Sequence of chain 1.A:
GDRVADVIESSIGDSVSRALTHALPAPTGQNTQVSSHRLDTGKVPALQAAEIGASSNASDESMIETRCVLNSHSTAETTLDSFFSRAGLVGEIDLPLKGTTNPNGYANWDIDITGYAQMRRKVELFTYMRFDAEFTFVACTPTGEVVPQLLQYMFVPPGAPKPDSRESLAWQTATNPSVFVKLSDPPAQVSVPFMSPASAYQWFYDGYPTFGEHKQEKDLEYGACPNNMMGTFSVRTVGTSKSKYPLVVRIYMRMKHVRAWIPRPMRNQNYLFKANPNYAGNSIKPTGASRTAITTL

A protein and the small-molecule ligand that binds it are described below.
Small molecule (SMILES): Cc1cccc(-c2ccc(OCCCCCN3CCN(c4ccncc4)C3=O)cc2)c1

Binding-site contacts:
Ligand atom CAZ contacts residue MET195 of chain 1.A at 3.9 Å (hydrophobic).
Ligand atom CAM contacts residue ILE24 of chain 1.C at 3.7 Å (hydrophobic).
Ligand atom CAA contacts residue ILE24 of chain 1.C at 3.8 Å (hydrophobic).
Ligand atom CAU contacts residue TRP203 of chain 1.A at 3.7 Å (hydrophobic).
Ligand atom CAG contacts residue PHE137 of chain 1.A at 3.7 Å (hydrophobic).
Ligand atom CAH contacts residue ASN228 of chain 1.A at 3.2 Å.
Ligand atom CAI contacts residue THR114 of chain 1.A at 3.8 Å.
Ligand atom CAY contacts residue PHE155 of chain 1.A at 3.8 Å (hydrophobic).
Ligand atom CAL contacts residue ILE111 of chain 1.A at 3.6 Å (hydrophobic).
Ligand atom CAT contacts residue TYR201 of chain 1.A at 3.5 Å (hydrophobic).
Ligand atom OAB contacts residue ASP112 of chain 1.A at 3.5 Å.
Ligand atom CAK contacts residue VAL192 of chain 1.A at 3.1 Å (hydrophobic).
Ligand atom CAX contacts residue TRP203 of chain 1.A at 3.6 Å (hydrophobic).
Ligand atom CAH contacts residue TRP203 of chain 1.A at 3.5 Å (hydrophobic).
Ligand atom OAB contacts residue ILE113 of chain 1.A at 3.2 Å (h-bond).
Ligand atom CBC contacts residue ASN228 of chain 1.A at 3.9 Å.
Ligand atom CAG contacts residue PHE233 of chain 1.A at 3.2 Å (hydrophobic).
Ligand atom NBE contacts residue TRP203 of chain 1.A at 3.2 Å.
Ligand atom CAI contacts residue TRP203 of chain 1.A at 3.6 Å (hydrophobic).
Ligand atom CAI contacts residue ASP112 of chain 1.A at 3.5 Å.
Ligand atom CAD contacts residue ASN228 of chain 1.A at 3.5 Å.
Ligand atom OAW contacts residue ILE111 of chain 1.A at 3.6 Å.
Ligand atom CAN contacts residue PHE155 of chain 1.A at 3.6 Å (hydrophobic).
Ligand atom CAH contacts residue GLN202 of chain 1.A at 3.7 Å.
Ligand atom NBE contacts residue ASN228 of chain 1.A at 3.9 Å.
Ligand atom CAP contacts residue ILE111 of chain 1.A at 3.8 Å (hydrophobic).
Ligand atom CAA contacts residue PRO177 of chain 1.A at 3.8 Å (hydrophobic).
Ligand atom CAD contacts residue GLN202 of chain 1.A at 3.5 Å.
Ligand atom CAC contacts residue PHE137 of chain 1.A at 3.8 Å (hydrophobic).
Ligand atom CAU contacts residue TYR201 of chain 1.A at 3.8 Å (hydrophobic).
Ligand atom CAC contacts residue PHE233 of chain 1.A at 3.1 Å (hydrophobic).
Ligand atom CAR contacts residue PHE135 of chain 1.A at 3.4 Å (hydrophobic).
Ligand atom CAJ contacts residue ILE111 of chain 1.A at 3.3 Å (hydrophobic).
Ligand atom CBC contacts residue TRP203 of chain 1.A at 3.2 Å (hydrophobic).
Ligand atom CAE contacts residue ASP112 of chain 1.A at 3.7 Å.
Ligand atom CAK contacts residue MET195 of chain 1.A at 3.6 Å (hydrophobic).
Ligand atom OAW contacts residue MET195 of chain 1.A at 3.5 Å.
Ligand atom CAM contacts residue VAL192 of chain 1.A at 3.3 Å (hydrophobic).
Ligand atom CAU contacts residue ASN228 of chain 1.A at 3.6 Å.
Ligand atom CAE contacts residue THR114 of chain 1.A at 3.5 Å.

Sequence of chain 2.C:
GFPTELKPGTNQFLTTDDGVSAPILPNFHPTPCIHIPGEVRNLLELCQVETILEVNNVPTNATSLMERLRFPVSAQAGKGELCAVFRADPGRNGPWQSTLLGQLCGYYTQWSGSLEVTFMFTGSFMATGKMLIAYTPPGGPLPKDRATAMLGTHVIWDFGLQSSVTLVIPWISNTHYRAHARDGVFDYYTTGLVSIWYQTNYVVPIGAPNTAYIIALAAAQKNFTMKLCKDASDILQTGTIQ

Sequence of chain 1.C:
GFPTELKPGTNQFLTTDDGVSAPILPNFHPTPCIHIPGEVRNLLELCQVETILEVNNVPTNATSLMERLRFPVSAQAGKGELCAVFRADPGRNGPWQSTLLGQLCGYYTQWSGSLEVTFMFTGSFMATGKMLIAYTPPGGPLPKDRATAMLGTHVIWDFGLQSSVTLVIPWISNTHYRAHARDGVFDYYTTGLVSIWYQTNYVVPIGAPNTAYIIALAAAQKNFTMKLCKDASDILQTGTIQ